Sequence of chain 1.A:
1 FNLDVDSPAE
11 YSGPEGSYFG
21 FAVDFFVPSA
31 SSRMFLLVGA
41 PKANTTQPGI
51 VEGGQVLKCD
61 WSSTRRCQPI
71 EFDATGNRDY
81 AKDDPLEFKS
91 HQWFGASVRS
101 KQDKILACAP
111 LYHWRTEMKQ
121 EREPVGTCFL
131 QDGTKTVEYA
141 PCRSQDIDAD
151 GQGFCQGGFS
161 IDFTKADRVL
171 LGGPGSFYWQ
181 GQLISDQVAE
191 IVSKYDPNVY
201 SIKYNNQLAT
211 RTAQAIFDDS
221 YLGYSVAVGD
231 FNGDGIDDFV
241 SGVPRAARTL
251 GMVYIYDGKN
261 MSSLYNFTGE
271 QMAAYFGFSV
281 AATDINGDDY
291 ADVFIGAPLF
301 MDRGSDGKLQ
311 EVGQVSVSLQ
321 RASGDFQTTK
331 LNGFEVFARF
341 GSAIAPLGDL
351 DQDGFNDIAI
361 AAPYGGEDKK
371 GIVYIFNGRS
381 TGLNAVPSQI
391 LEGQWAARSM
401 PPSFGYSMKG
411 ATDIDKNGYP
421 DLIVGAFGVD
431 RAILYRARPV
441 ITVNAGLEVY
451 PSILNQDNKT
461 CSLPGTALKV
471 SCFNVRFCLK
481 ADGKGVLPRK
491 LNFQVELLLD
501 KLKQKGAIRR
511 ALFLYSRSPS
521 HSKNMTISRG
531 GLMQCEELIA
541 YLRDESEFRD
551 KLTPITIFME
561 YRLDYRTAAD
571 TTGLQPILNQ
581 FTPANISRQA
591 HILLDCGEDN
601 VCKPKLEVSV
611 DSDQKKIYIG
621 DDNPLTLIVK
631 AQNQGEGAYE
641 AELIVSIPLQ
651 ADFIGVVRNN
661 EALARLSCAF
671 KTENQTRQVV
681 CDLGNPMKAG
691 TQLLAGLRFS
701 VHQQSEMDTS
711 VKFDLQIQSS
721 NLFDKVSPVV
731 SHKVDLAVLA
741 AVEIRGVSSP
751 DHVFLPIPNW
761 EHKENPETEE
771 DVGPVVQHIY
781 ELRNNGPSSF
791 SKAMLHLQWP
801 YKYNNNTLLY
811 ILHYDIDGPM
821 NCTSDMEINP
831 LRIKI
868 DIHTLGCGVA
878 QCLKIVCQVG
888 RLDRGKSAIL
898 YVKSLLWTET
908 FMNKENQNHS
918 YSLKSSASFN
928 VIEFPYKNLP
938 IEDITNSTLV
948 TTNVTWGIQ

A small-molecule ligand and the protein it binds are described below.
Small molecule (SMILES): CC(=O)N[C@H]1[C@H](O[C@H]2[C@H](O)[C@@H](NC(C)=O)CO[C@@H]2CO)O[C@H](CO)[C@@H](O[C@@H]2O[C@H](CO)[C@@H](O)[C@H](O[C@H]3O[C@H](CO)[C@@H](O)[C@H](O)[C@@H]3O)[C@@H]2O)[C@@H]1O

Binding-site contacts:
Ligand atom C7 contacts residue ASN474 of chain 1.A at 4.1 Å.
Ligand atom N2 contacts residue ASN458 of chain 1.A at 2.9 Å (h-bond).
Ligand atom C6 contacts residue TYR450 of chain 1.A at 4.1 Å (hydrophobic).
Ligand atom C3 contacts residue TYR450 of chain 1.A at 3.9 Å (hydrophobic).
Ligand atom C3 contacts residue ASN458 of chain 1.A at 3.8 Å.
Ligand atom C5 contacts residue TYR450 of chain 1.A at 3.9 Å (hydrophobic).
Ligand atom O5 contacts residue CYS472 of chain 1.A at 4.2 Å.
Ligand atom C1 contacts residue ASN458 of chain 1.A at 1.4 Å.
Ligand atom C4 contacts residue ASN458 of chain 1.A at 4.2 Å.
Ligand atom C1 contacts residue TYR450 of chain 1.A at 3.8 Å (hydrophobic).
Ligand atom O3 contacts residue TYR450 of chain 1.A at 3.3 Å (h-bond).
Ligand atom C2 contacts residue THR460 of chain 1.A at 4.2 Å.
Ligand atom C6 contacts residue GLU448 of chain 1.A at 3.6 Å.
Ligand atom O6 contacts residue CYS461 of chain 1.A at 3.2 Å (h-bond).
Ligand atom C2 contacts residue ASN458 of chain 1.A at 2.5 Å.
Ligand atom C8 contacts residue CYS461 of chain 1.A at 3.6 Å (hydrophobic).
Ligand atom C6 contacts residue CYS461 of chain 1.A at 3.7 Å (hydrophobic).
Ligand atom C2 contacts residue TYR450 of chain 1.A at 3.7 Å (hydrophobic).
Ligand atom O6 contacts residue PHE473 of chain 1.A at 4.1 Å.
Ligand atom O6 contacts residue CYS472 of chain 1.A at 2.4 Å (h-bond).
Ligand atom C5 contacts residue THR460 of chain 1.A at 4.0 Å.
Ligand atom O3 contacts residue TYR450 of chain 1.A at 3.5 Å.
Ligand atom C1 contacts residue PRO451 of chain 1.A at 4.0 Å (hydrophobic).
Ligand atom O6 contacts residue ARG476 of chain 1.A at 3.5 Å.
Ligand atom C8 contacts residue ASN474 of chain 1.A at 3.6 Å.
Ligand atom O4 contacts residue TYR450 of chain 1.A at 4.2 Å.
Ligand atom O5 contacts residue ASN458 of chain 1.A at 2.4 Å (h-bond).
Ligand atom C6 contacts residue CYS472 of chain 1.A at 3.4 Å (hydrophobic).
Ligand atom O5 contacts residue THR460 of chain 1.A at 3.8 Å.
Ligand atom C1 contacts residue THR460 of chain 1.A at 3.2 Å.
Ligand atom O6 contacts residue TYR450 of chain 1.A at 3.2 Å (h-bond).
Ligand atom C3 contacts residue TYR450 of chain 1.A at 4.0 Å (hydrophobic).
Ligand atom O2 contacts residue TYR450 of chain 1.A at 2.5 Å.
Ligand atom C7 contacts residue ASN458 of chain 1.A at 4.0 Å.
Ligand atom O5 contacts residue TYR450 of chain 1.A at 3.4 Å (h-bond).
Ligand atom C5 contacts residue PRO451 of chain 1.A at 4.1 Å (hydrophobic).
Ligand atom O3 contacts residue ASN474 of chain 1.A at 4.2 Å.
Ligand atom O6 contacts residue GLU448 of chain 1.A at 3.4 Å (salt-bridge).
Ligand atom N2 contacts residue ASN474 of chain 1.A at 3.9 Å.
Ligand atom C5 contacts residue ASN458 of chain 1.A at 3.7 Å.